Sequence of chain 2.GA:
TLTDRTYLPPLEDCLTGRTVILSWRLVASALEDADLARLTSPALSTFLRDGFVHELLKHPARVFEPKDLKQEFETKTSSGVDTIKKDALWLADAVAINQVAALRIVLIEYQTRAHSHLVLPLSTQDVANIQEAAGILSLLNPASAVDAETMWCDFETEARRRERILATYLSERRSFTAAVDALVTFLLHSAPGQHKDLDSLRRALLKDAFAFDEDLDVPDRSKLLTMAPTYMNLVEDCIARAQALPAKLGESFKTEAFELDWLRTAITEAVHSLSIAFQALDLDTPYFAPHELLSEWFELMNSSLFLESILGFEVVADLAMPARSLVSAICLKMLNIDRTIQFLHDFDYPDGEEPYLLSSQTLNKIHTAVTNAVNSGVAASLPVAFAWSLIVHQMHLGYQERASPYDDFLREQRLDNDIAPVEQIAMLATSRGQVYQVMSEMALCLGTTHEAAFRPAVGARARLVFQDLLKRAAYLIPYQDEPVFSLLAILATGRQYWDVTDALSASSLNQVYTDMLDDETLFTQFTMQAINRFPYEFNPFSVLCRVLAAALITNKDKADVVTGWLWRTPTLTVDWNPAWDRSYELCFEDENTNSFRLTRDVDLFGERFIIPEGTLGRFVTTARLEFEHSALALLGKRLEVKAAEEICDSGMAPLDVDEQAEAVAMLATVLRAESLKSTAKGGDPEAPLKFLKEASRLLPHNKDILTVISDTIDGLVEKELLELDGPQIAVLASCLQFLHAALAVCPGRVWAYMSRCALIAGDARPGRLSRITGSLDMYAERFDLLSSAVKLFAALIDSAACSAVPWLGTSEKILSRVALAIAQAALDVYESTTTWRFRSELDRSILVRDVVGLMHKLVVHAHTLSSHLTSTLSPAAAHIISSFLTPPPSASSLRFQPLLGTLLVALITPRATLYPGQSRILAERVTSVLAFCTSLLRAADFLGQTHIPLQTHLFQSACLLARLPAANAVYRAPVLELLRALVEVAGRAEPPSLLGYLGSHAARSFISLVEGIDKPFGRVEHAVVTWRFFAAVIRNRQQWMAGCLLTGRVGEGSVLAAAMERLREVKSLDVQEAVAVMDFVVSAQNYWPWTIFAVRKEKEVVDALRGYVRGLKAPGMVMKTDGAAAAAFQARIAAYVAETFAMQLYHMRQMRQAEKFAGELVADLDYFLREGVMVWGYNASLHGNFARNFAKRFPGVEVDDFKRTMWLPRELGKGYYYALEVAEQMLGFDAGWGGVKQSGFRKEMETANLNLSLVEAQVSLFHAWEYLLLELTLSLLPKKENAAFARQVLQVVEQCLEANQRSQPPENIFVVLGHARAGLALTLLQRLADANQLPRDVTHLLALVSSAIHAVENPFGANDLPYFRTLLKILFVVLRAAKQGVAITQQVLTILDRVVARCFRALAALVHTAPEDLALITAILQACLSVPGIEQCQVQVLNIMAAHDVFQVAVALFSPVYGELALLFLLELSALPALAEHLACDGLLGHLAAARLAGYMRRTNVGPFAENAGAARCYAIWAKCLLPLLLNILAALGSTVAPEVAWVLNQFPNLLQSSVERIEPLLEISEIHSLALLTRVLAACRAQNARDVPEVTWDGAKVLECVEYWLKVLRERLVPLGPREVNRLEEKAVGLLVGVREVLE

Binding-site contacts:
Ligand atom CA contacts residue TYR537 of chain 2.GA at 4.5 Å (hydrophobic).
Ligand atom CD2 contacts residue MET485 of chain 2.GA at 4.0 Å (hydrophobic).
Ligand atom CD1 contacts residue LEU413 of chain 2.GA at 4.1 Å (hydrophobic).
Ligand atom C contacts residue HIS409 of chain 2.GA at 4.4 Å.
Ligand atom CB contacts residue LEU534 of chain 2.GA at 4.3 Å (hydrophobic).
Ligand atom CB contacts residue TYR533 of chain 2.GA at 3.6 Å (hydrophobic).
Ligand atom CG1 contacts residue THR488 of chain 2.GA at 4.2 Å.
Ligand atom O contacts residue LEU534 of chain 2.GA at 4.3 Å.
Ligand atom CB contacts residue TYR537 of chain 2.GA at 3.0 Å (hydrophobic).
Ligand atom CB contacts residue GLU481 of chain 2.GA at 3.6 Å.
Ligand atom CD2 contacts residue THR488 of chain 2.GA at 4.2 Å.
Ligand atom CD1 contacts residue PHE402 of chain 2.GA at 4.0 Å (hydrophobic).
Ligand atom CD1 contacts residue ILE535 of chain 2.GA at 4.0 Å (hydrophobic).
Ligand atom CD1 contacts residue ILE535 of chain 2.GA at 4.0 Å (hydrophobic).
Ligand atom ND2 contacts residue TYR533 of chain 2.GA at 3.7 Å.
Ligand atom CE1 contacts residue LEU413 of chain 2.GA at 4.2 Å (hydrophobic).
Ligand atom CG contacts residue TYR537 of chain 2.GA at 3.2 Å (hydrophobic).
Ligand atom O contacts residue HIS409 of chain 2.GA at 3.6 Å.
Ligand atom CG contacts residue TYR533 of chain 2.GA at 3.3 Å (hydrophobic).
Ligand atom O contacts residue PRO536 of chain 2.GA at 3.8 Å.
Ligand atom N contacts residue ILE535 of chain 2.GA at 3.7 Å.
Ligand atom CG contacts residue PRO536 of chain 2.GA at 4.5 Å (hydrophobic).
Ligand atom CD2 contacts residue ALA484 of chain 2.GA at 3.6 Å (hydrophobic).
Ligand atom N contacts residue PRO536 of chain 2.GA at 4.2 Å.
Ligand atom CB contacts residue THR488 of chain 2.GA at 4.4 Å.
Ligand atom NE2 contacts residue PRO536 of chain 2.GA at 4.2 Å.
Ligand atom CB contacts residue ILE535 of chain 2.GA at 4.2 Å (hydrophobic).
Ligand atom CD contacts residue TYR537 of chain 2.GA at 4.5 Å (hydrophobic).
Ligand atom CD1 contacts residue GLN538 of chain 2.GA at 3.1 Å.
Ligand atom OD1 contacts residue TYR533 of chain 2.GA at 3.4 Å.
Ligand atom CA contacts residue ILE535 of chain 2.GA at 3.8 Å (hydrophobic).
Ligand atom CD1 contacts residue THR488 of chain 2.GA at 4.2 Å.

This protein binds this small molecule.
Small molecule (SMILES): CC[C@H](C)[C@H](NC(=O)[C@H](CO)NC(=O)[C@H](CC(=O)O)NC(=O)[C@@H](N)CCC(=O)O)C(=O)N[C@@H](CC(C)C)C(=O)N[C@@H](CCC(N)=O)C(=O)N1CCC[C@H]1C(=O)NCC(=O)N[C@@H](C)C(=O)N[C@@H](Cc1ccccc1)C(=O)N[C@@H](CO)C(=O)N[C@@H](C)C(=O)N[C@H](C=O)CC(N)=O